Sequence of chain 1.A:
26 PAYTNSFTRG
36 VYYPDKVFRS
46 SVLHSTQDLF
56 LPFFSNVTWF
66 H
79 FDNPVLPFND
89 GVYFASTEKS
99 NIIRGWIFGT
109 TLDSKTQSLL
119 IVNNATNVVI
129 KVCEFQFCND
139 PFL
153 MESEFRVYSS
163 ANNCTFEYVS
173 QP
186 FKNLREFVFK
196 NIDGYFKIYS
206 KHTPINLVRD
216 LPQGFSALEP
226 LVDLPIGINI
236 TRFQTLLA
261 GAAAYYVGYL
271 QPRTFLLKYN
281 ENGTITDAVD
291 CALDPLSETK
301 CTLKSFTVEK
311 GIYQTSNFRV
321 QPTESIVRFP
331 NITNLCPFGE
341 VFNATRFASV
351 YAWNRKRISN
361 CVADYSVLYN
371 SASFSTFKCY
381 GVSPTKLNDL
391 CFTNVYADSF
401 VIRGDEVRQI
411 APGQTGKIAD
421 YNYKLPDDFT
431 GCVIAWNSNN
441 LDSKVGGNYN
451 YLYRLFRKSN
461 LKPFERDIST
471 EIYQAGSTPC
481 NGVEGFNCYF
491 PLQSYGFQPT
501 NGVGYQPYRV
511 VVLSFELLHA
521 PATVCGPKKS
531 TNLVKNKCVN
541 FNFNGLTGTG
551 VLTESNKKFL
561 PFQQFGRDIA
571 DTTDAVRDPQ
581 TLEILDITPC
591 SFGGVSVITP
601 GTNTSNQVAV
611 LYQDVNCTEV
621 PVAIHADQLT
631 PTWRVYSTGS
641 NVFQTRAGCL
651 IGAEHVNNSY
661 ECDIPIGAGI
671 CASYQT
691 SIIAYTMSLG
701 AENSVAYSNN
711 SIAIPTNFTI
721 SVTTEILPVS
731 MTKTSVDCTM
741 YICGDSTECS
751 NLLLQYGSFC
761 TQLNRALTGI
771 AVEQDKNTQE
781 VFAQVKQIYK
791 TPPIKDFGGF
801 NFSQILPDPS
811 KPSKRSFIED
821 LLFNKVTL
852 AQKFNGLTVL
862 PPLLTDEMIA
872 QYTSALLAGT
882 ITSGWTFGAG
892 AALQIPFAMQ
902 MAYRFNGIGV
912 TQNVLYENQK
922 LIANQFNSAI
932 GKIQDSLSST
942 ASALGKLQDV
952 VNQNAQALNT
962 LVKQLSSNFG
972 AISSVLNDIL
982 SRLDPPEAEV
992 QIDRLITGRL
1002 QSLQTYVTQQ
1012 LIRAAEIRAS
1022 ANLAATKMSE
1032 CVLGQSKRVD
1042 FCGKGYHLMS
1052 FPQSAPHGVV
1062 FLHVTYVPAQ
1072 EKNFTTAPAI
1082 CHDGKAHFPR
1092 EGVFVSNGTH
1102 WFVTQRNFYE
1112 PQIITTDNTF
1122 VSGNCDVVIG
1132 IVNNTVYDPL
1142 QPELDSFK

Binding-site contacts:
Ligand atom O7 contacts residue ASN61 of chain 1.A at 3.5 Å (h-bond).
Ligand atom C2 contacts residue ASN61 of chain 1.A at 2.4 Å.
Ligand atom C7 contacts residue ASN61 of chain 1.A at 3.4 Å.
Ligand atom N2 contacts residue ASN61 of chain 1.A at 2.8 Å (h-bond).
Ligand atom C5 contacts residue ASN61 of chain 1.A at 3.8 Å.
Ligand atom C4 contacts residue ASN61 of chain 1.A at 4.2 Å.
Ligand atom C8 contacts residue PHE59 of chain 1.A at 3.4 Å (hydrophobic).
Ligand atom C1 contacts residue ASN61 of chain 1.A at 1.4 Å.
Ligand atom C8 contacts residue SER60 of chain 1.A at 4.2 Å.
Ligand atom O5 contacts residue ASN61 of chain 1.A at 2.5 Å (h-bond).
Ligand atom C8 contacts residue ASN61 of chain 1.A at 4.2 Å.
Ligand atom C3 contacts residue ASN61 of chain 1.A at 3.7 Å.
Ligand atom C8 contacts residue PRO631 of chain 1.A at 4.2 Å (hydrophobic).

This small molecule binds to this protein.
Small molecule (SMILES): CC(=O)N[C@@H]1[C@@H](O)[C@H](O)[C@@H](CO)O[C@H]1O